Sequence of chain 49.F:
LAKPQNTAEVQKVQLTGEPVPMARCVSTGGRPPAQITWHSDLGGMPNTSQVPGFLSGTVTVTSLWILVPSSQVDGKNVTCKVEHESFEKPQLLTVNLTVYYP

Binding-site contacts:
Ligand atom C8 contacts residue ASN77 of chain 49.F at 4.1 Å.
Ligand atom C5 contacts residue NAG1 of chain 49.L at 4.5 Å.
Ligand atom O5 contacts residue ASN77 of chain 49.F at 2.4 Å (h-bond).
Ligand atom C2 contacts residue ASN77 of chain 49.F at 2.3 Å.
Ligand atom C1 contacts residue NAG1 of chain 49.L at 3.4 Å.
Ligand atom C1 contacts residue ASN77 of chain 49.F at 1.5 Å.
Ligand atom O7 contacts residue ASN77 of chain 49.F at 2.3 Å (h-bond).
Ligand atom C2 contacts residue NAG1 of chain 49.L at 4.3 Å.
Ligand atom C7 contacts residue NAG1 of chain 49.L at 4.3 Å.
Ligand atom O5 contacts residue NAG1 of chain 49.L at 4.2 Å.
Ligand atom N2 contacts residue ASN77 of chain 49.F at 2.8 Å (h-bond).
Ligand atom O5 contacts residue THR94 of chain 49.F at 3.8 Å.
Ligand atom C4 contacts residue ASN77 of chain 49.F at 4.2 Å.
Ligand atom O6 contacts residue THR94 of chain 49.F at 4.0 Å.
Ligand atom C7 contacts residue ASN77 of chain 49.F at 2.7 Å.
Ligand atom N2 contacts residue NAG1 of chain 49.L at 4.2 Å.
Ligand atom C5 contacts residue ASN77 of chain 49.F at 3.7 Å.
Ligand atom C8 contacts residue NAG1 of chain 49.L at 4.3 Å.
Ligand atom C6 contacts residue THR94 of chain 49.F at 4.0 Å.
Ligand atom C3 contacts residue ASN77 of chain 49.F at 3.7 Å.

A small-molecule ligand and the protein it binds are described below.
Small molecule (SMILES): CC(=O)N[C@H]1[C@H](O[C@H]2[C@H](O)[C@@H](NC(C)=O)CO[C@@H]2CO)O[C@H](CO)[C@@H](O)[C@@H]1O